Sequence of chain 33.C:
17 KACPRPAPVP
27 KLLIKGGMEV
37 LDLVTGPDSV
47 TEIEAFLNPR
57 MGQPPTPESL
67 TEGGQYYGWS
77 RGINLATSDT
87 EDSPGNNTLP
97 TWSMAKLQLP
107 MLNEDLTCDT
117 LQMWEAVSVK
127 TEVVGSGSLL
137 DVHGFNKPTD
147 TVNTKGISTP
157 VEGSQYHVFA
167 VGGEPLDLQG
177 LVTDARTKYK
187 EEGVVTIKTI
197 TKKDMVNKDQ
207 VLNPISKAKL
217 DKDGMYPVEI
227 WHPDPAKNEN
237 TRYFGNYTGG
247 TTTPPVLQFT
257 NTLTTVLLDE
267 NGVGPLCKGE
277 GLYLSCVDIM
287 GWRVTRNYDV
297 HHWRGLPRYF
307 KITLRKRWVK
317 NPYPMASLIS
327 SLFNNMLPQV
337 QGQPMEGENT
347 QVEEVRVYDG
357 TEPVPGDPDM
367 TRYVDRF

A protein and the small-molecule ligand that binds it are described below.
Small molecule (SMILES): CC(=O)N[C@H]1[C@H]([C@H](O)[C@H](O)CO)O[C@@](O[C@H]2[C@@H](O)[C@@H](CO)O[C@@H](O[C@H]3[C@H](O)[C@@H](O)[C@H](O)O[C@@H]3CO)[C@@H]2O)(C(=O)O)C[C@@H]1O

Sequence of chain 33.B:
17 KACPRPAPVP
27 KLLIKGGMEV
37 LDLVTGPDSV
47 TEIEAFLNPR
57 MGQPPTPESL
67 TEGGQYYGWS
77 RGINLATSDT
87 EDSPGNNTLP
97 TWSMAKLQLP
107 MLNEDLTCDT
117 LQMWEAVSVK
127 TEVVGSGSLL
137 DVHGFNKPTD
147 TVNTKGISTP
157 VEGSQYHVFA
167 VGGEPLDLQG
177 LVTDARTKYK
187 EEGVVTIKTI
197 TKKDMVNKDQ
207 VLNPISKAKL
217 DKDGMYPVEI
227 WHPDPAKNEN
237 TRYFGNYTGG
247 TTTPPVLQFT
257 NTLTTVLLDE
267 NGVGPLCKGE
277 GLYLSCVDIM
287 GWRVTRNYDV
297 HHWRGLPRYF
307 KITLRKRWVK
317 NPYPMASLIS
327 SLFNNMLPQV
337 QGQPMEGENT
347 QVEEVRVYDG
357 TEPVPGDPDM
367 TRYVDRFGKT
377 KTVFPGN

Binding-site contacts:
Ligand atom C3 contacts residue GLY78 of chain 33.B at 3.8 Å.
Ligand atom C4 contacts residue GLY78 of chain 33.B at 3.3 Å.
Ligand atom C5 contacts residue TYR72 of chain 33.B at 3.7 Å (hydrophobic).
Ligand atom C1 contacts residue TYR72 of chain 33.B at 3.7 Å (hydrophobic).
Ligand atom C5 contacts residue ASN93 of chain 33.B at 4.0 Å.
Ligand atom O3 contacts residue ARG77 of chain 33.B at 4.1 Å.
Ligand atom C11 contacts residue TYR72 of chain 33.B at 3.5 Å (hydrophobic).
Ligand atom C10 contacts residue TYR72 of chain 33.B at 3.6 Å (hydrophobic).
Ligand atom C2 contacts residue VAL296 of chain 33.B at 4.3 Å (hydrophobic).
Ligand atom C6 contacts residue ASN93 of chain 33.B at 3.2 Å.
Ligand atom O3 contacts residue GLY78 of chain 33.B at 3.0 Å.
Ligand atom C2 contacts residue GLY78 of chain 33.B at 3.9 Å.
Ligand atom O6 contacts residue ASN93 of chain 33.B at 3.5 Å (h-bond).
Ligand atom C1 contacts residue GLY78 of chain 33.B at 4.1 Å.
Ligand atom C4 contacts residue ARG77 of chain 33.B at 3.8 Å.
Ligand atom C3 contacts residue GLY78 of chain 33.B at 3.8 Å.
Ligand atom O4 contacts residue GLY78 of chain 33.B at 3.1 Å.
Ligand atom C1 contacts residue ARG77 of chain 33.B at 3.3 Å.
Ligand atom C3 contacts residue HIS298 of chain 33.B at 3.5 Å.
Ligand atom O3 contacts residue ASN80 of chain 33.B at 3.9 Å.
Ligand atom C3 contacts residue VAL296 of chain 33.B at 3.5 Å (hydrophobic).
Ligand atom C5 contacts residue ARG77 of chain 33.B at 4.2 Å.
Ligand atom C4 contacts residue TYR72 of chain 33.B at 3.9 Å (hydrophobic).
Ligand atom O1A contacts residue TYR72 of chain 33.B at 3.0 Å.
Ligand atom O1B contacts residue TYR72 of chain 33.B at 3.8 Å.
Ligand atom O4 contacts residue ILE79 of chain 33.B at 3.8 Å.
Ligand atom O4 contacts residue THR291 of chain 33.B at 3.3 Å.
Ligand atom C9 contacts residue ARG77 of chain 33.B at 3.5 Å.
Ligand atom O3 contacts residue VAL296 of chain 33.B at 3.9 Å.
Ligand atom O1A contacts residue GLY78 of chain 33.B at 3.9 Å.
Ligand atom C11 contacts residue ASP85 of chain 33.C at 3.7 Å.
Ligand atom N5 contacts residue TYR72 of chain 33.B at 2.8 Å (h-bond).
Ligand atom C4 contacts residue HIS298 of chain 33.B at 3.5 Å.
Ligand atom C3 contacts residue ARG77 of chain 33.B at 4.0 Å.
Ligand atom C6 contacts residue TYR72 of chain 33.B at 3.9 Å (hydrophobic).
Ligand atom O4 contacts residue VAL296 of chain 33.B at 4.2 Å.
Ligand atom O4 contacts residue HIS298 of chain 33.B at 3.1 Å (h-bond).
Ligand atom O4 contacts residue ASN80 of chain 33.B at 4.3 Å.
Ligand atom O1A contacts residue ARG77 of chain 33.B at 3.2 Å (salt-bridge).
Ligand atom O1B contacts residue ARG77 of chain 33.B at 2.7 Å (salt-bridge).